This small molecule binds to this protein.
Small molecule (SMILES): CC(=O)N[C@@H]1[C@@H](O)[C@H](O)[C@@H](CO)O[C@H]1O

Sequence of chain 35.A:
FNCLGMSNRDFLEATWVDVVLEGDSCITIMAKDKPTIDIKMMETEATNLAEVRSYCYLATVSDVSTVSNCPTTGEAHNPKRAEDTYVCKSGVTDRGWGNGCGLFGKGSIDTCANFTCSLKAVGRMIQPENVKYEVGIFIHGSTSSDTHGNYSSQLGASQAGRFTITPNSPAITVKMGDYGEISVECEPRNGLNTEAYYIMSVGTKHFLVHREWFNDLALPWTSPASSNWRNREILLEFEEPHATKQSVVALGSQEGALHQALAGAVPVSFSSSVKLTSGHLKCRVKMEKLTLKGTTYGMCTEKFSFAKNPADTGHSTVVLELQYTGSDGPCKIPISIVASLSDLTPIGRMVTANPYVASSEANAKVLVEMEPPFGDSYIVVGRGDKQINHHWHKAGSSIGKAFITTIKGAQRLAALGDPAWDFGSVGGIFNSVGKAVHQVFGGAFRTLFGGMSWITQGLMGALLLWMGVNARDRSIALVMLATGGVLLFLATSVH

Binding-site contacts:
Ligand atom C1 contacts residue THR89 of chain 35.A at 4.2 Å.
Ligand atom C2 contacts residue ASN118 of chain 35.A at 2.4 Å.
Ligand atom C6 contacts residue PHE119 of chain 35.A at 4.2 Å (hydrophobic).
Ligand atom N2 contacts residue ASN118 of chain 35.A at 2.9 Å (h-bond).
Ligand atom N2 contacts residue TYR90 of chain 35.A at 4.2 Å.
Ligand atom O5 contacts residue THR120 of chain 35.A at 3.2 Å (h-bond).
Ligand atom O5 contacts residue PHE119 of chain 35.A at 4.1 Å.
Ligand atom N2 contacts residue ASP67 of chain 35.A at 4.5 Å.
Ligand atom C8 contacts residue ASN118 of chain 35.A at 3.6 Å.
Ligand atom C5 contacts residue THR120 of chain 35.A at 4.0 Å.
Ligand atom O7 contacts residue TYR90 of chain 35.A at 3.8 Å.
Ligand atom C8 contacts residue ASP67 of chain 35.A at 3.3 Å.
Ligand atom C6 contacts residue THR120 of chain 35.A at 3.4 Å.
Ligand atom C5 contacts residue ASN118 of chain 35.A at 3.6 Å.
Ligand atom C3 contacts residue ASN118 of chain 35.A at 3.8 Å.
Ligand atom O6 contacts residue THR89 of chain 35.A at 4.0 Å.
Ligand atom C4 contacts residue ASN118 of chain 35.A at 4.2 Å.
Ligand atom O7 contacts residue ASN118 of chain 35.A at 4.3 Å.
Ligand atom C8 contacts residue SER66 of chain 35.A at 3.3 Å.
Ligand atom O6 contacts residue THR120 of chain 35.A at 3.1 Å (h-bond).
Ligand atom C5 contacts residue THR89 of chain 35.A at 4.5 Å.
Ligand atom C7 contacts residue ASN118 of chain 35.A at 3.4 Å.
Ligand atom C1 contacts residue THR120 of chain 35.A at 4.4 Å.
Ligand atom C7 contacts residue TYR90 of chain 35.A at 4.2 Å (hydrophobic).
Ligand atom O7 contacts residue ASP67 of chain 35.A at 2.8 Å (salt-bridge).
Ligand atom C7 contacts residue ASP67 of chain 35.A at 3.3 Å.
Ligand atom O6 contacts residue PHE119 of chain 35.A at 3.0 Å (h-bond).
Ligand atom C1 contacts residue ASN118 of chain 35.A at 1.4 Å.
Ligand atom O5 contacts residue THR89 of chain 35.A at 4.5 Å.
Ligand atom O5 contacts residue ASN118 of chain 35.A at 2.4 Å (h-bond).